A small-molecule ligand and the protein it binds are described below.
Small molecule (SMILES): O=[N+]([O-])c1ccc2c(ccn2C2CC(O)C(COP(=O)(O)OP(=O)(O)OP(=O)(O)O)O2)c1

Binding-site contacts:
Ligand atom PG contacts residue SER414 of chain 1.C at 3.6 Å.
Ligand atom O2A contacts residue MG1 of chain 1.D at 2.4 Å.
Ligand atom O3G contacts residue THR413 of chain 1.C at 3.6 Å.
Ligand atom CH2 contacts residue ASN564 of chain 1.C at 3.7 Å.
Ligand atom NE1 contacts residue ASN564 of chain 1.C at 3.7 Å.
Ligand atom O3G contacts residue ARG482 of chain 1.C at 2.8 Å (salt-bridge).
Ligand atom O2B contacts residue LEU415 of chain 1.C at 3.1 Å (h-bond).
Ligand atom O1G contacts residue LYS560 of chain 1.C at 2.9 Å (salt-bridge).
Ligand atom O2A contacts residue ASP411 of chain 1.C at 2.9 Å (salt-bridge).
Ligand atom O3B contacts residue SER414 of chain 1.C at 2.9 Å (h-bond).
Ligand atom O2B contacts residue ASP623 of chain 1.C at 3.0 Å (salt-bridge).
Ligand atom O2G contacts residue LEU412 of chain 1.C at 3.0 Å (h-bond).
Ligand atom O4' contacts residue THR622 of chain 1.C at 3.6 Å.
Ligand atom O1B contacts residue LYS560 of chain 1.C at 3.6 Å.
Ligand atom O3A contacts residue MG1 of chain 1.D at 3.0 Å.
Ligand atom O3G contacts residue SER414 of chain 1.C at 3.2 Å (h-bond).
Ligand atom O1A contacts residue LYS560 of chain 1.C at 3.4 Å (salt-bridge).
Ligand atom O2G contacts residue ASP411 of chain 1.C at 3.0 Å (salt-bridge).
Ligand atom O2B contacts residue LEU412 of chain 1.C at 3.0 Å (h-bond).
Ligand atom PA contacts residue MG1 of chain 1.D at 3.3 Å.
Ligand atom O2A contacts residue ASP623 of chain 1.C at 2.7 Å (salt-bridge).
Ligand atom CG contacts residue ASN564 of chain 1.C at 3.7 Å.
Ligand atom O1B contacts residue SER414 of chain 1.C at 3.6 Å.
Ligand atom O3A contacts residue LYS560 of chain 1.C at 3.1 Å (salt-bridge).
Ligand atom O2B contacts residue MG1 of chain 1.D at 2.0 Å.
Ligand atom O3B contacts residue MG1 of chain 1.D at 3.1 Å.
Ligand atom O2G contacts residue MG1 of chain 1.D at 1.8 Å.
Ligand atom O2B contacts residue SER414 of chain 1.C at 3.4 Å (h-bond).
Ligand atom CD1 contacts residue ASN564 of chain 1.C at 3.6 Å.
Ligand atom C3' contacts residue ASN564 of chain 1.C at 3.6 Å.
Ligand atom O1G contacts residue ARG482 of chain 1.C at 3.1 Å (salt-bridge).
Ligand atom PG contacts residue MG1 of chain 1.D at 3.0 Å.
Ligand atom O3' contacts residue TYR416 of chain 1.C at 3.0 Å (h-bond).
Ligand atom C5' contacts residue ASP623 of chain 1.C at 3.4 Å.
Ligand atom PG contacts residue ARG482 of chain 1.C at 3.7 Å.
Ligand atom PB contacts residue MG1 of chain 1.D at 2.9 Å.
Ligand atom O3' contacts residue LEU415 of chain 1.C at 3.3 Å (h-bond).
Ligand atom O1B contacts residue ASN564 of chain 1.C at 3.2 Å (h-bond).
Ligand atom PB contacts residue SER414 of chain 1.C at 3.5 Å.
Ligand atom C2' contacts residue TYR416 of chain 1.C at 3.3 Å (hydrophobic).

Sequence of chain 1.C:
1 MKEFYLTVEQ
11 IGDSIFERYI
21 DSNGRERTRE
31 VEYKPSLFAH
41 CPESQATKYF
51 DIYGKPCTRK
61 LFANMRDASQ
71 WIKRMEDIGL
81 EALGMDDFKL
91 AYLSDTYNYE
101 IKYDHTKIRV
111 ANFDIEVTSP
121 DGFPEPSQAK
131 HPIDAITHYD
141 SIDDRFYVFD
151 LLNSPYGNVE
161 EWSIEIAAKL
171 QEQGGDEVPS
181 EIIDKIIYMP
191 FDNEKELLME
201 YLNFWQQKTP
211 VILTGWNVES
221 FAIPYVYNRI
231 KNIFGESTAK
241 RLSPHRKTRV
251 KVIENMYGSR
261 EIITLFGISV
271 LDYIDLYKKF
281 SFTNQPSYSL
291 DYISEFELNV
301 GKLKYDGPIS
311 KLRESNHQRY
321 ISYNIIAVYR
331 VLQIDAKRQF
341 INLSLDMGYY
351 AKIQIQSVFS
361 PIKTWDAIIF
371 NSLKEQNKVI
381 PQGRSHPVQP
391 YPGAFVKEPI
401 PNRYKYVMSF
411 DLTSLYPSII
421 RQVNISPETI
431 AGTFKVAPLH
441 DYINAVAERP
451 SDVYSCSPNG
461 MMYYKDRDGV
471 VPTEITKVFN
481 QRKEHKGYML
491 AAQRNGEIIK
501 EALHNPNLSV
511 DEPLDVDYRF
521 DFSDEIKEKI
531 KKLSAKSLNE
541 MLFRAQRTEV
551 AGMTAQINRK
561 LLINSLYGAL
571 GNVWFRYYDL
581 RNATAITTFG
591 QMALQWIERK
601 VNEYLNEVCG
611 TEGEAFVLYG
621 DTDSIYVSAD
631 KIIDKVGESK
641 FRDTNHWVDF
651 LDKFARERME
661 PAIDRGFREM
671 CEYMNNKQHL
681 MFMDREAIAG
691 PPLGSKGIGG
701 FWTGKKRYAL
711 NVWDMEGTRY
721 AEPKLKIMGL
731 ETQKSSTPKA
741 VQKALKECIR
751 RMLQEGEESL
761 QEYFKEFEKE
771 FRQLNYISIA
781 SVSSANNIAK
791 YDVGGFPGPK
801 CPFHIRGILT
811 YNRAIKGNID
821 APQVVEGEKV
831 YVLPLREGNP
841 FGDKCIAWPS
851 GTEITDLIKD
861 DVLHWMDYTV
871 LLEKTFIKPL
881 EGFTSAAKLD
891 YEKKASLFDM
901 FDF